This small molecule binds to this protein.
Small molecule (SMILES): C#CCNC(=O)[C@H](CNC(=O)[C@H](CNC(=O)CNC(=O)c1cccc(O)c1O)NC(=O)c1cccc(O)c1O)NC(=O)c1cccc(O)c1O

Binding-site contacts:
Ligand atom NBE contacts residue HIS261 of chain 1.B at 3.6 Å.
Ligand atom OAL contacts residue PRO224 of chain 1.B at 3.5 Å.
Ligand atom CAA contacts residue ARG99 of chain 1.B at 3.6 Å.
Ligand atom CBR contacts residue FE1 of chain 1.E at 2.9 Å.
Ligand atom NBG contacts residue HIS261 of chain 1.B at 3.6 Å.
Ligand atom CAA contacts residue PRO7 of chain 1.B at 3.4 Å (hydrophobic).
Ligand atom OAJ contacts residue FE1 of chain 1.E at 2.1 Å.
Ligand atom CBP contacts residue FE1 of chain 1.E at 3.0 Å.
Ligand atom OAK contacts residue FE1 of chain 1.E at 2.1 Å.
Ligand atom CBR contacts residue HIS261 of chain 1.B at 3.5 Å.
Ligand atom CAX contacts residue ARG99 of chain 1.B at 3.4 Å.
Ligand atom C contacts residue SER160 of chain 1.B at 2.8 Å.
Ligand atom OAD contacts residue SER186 of chain 1.B at 2.6 Å (h-bond).
Ligand atom NBE contacts residue SER160 of chain 1.B at 3.0 Å (h-bond).
Ligand atom O contacts residue TYR161 of chain 1.B at 3.6 Å.
Ligand atom OAL contacts residue FE1 of chain 1.E at 2.2 Å.
Ligand atom CAN contacts residue ARG99 of chain 1.B at 3.3 Å.
Ligand atom OAD contacts residue HIS261 of chain 1.B at 3.3 Å (h-bond).
Ligand atom OAM contacts residue FE1 of chain 1.E at 2.1 Å.
Ligand atom OAI contacts residue FE1 of chain 1.E at 2.0 Å.
Ligand atom CBJ contacts residue SER160 of chain 1.B at 3.5 Å.
Ligand atom CAP contacts residue HIS261 of chain 1.B at 3.3 Å.
Ligand atom O contacts residue ARG102 of chain 1.B at 2.6 Å (salt-bridge).
Ligand atom OAD contacts residue SER160 of chain 1.B at 2.8 Å (h-bond).
Ligand atom CBS contacts residue FE1 of chain 1.E at 3.0 Å.
Ligand atom CBN contacts residue FE1 of chain 1.E at 2.9 Å.
Ligand atom CBJ contacts residue HIS261 of chain 1.B at 3.3 Å.
Ligand atom OAC contacts residue LEU120 of chain 1.B at 3.5 Å.
Ligand atom O contacts residue SER160 of chain 1.B at 2.7 Å (h-bond).
Ligand atom OAH contacts residue FE1 of chain 1.E at 2.1 Å.
Ligand atom OAD contacts residue TRP188 of chain 1.B at 3.6 Å.
Ligand atom CBR contacts residue PRO224 of chain 1.B at 3.6 Å (hydrophobic).
Ligand atom CBU contacts residue HIS261 of chain 1.B at 3.1 Å.
Ligand atom CBQ contacts residue FE1 of chain 1.E at 2.9 Å.
Ligand atom OAB contacts residue ASN121 of chain 1.B at 3.0 Å (h-bond).
Ligand atom CAW contacts residue GLY262 of chain 1.B at 3.6 Å.
Ligand atom CBA contacts residue SER160 of chain 1.B at 3.1 Å.
Ligand atom CA contacts residue SER160 of chain 1.B at 3.6 Å.
Ligand atom CAV contacts residue HIS261 of chain 1.B at 3.1 Å.
Ligand atom CBO contacts residue FE1 of chain 1.E at 2.9 Å.

Sequence of chain 1.B:
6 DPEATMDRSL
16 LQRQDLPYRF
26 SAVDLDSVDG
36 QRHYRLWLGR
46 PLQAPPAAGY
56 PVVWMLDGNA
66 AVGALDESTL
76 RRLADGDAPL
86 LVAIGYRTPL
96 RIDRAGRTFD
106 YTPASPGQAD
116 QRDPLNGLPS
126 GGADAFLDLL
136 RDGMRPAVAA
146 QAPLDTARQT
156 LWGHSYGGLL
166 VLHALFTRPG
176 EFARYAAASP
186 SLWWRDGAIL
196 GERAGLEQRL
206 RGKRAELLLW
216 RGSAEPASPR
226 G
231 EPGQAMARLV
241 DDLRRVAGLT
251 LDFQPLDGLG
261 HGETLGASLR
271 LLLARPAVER